Binding-site contacts:
Ligand atom C8 contacts residue ASN199 of chain 1.C at 3.9 Å.
Ligand atom C1 contacts residue ASN72 of chain 1.C at 4.5 Å.
Ligand atom O4 contacts residue ARG226 of chain 1.C at 4.4 Å.
Ligand atom C4 contacts residue ARG226 of chain 1.C at 4.1 Å.
Ligand atom C2 contacts residue ASN199 of chain 1.C at 2.5 Å.
Ligand atom C5 contacts residue ASN199 of chain 1.C at 3.7 Å.
Ligand atom O7 contacts residue VAL195 of chain 1.C at 3.4 Å.
Ligand atom N2 contacts residue ASN199 of chain 1.C at 2.9 Å (h-bond).
Ligand atom C6 contacts residue THR201 of chain 1.C at 4.1 Å.
Ligand atom C2 contacts residue ARG226 of chain 1.C at 4.1 Å.
Ligand atom N2 contacts residue VAL195 of chain 1.C at 4.3 Å.
Ligand atom C1 contacts residue ARG226 of chain 1.C at 3.5 Å.
Ligand atom C1 contacts residue ASN199 of chain 1.C at 1.4 Å.
Ligand atom O7 contacts residue ASN199 of chain 1.C at 4.5 Å.
Ligand atom C5 contacts residue ARG226 of chain 1.C at 3.4 Å.
Ligand atom C3 contacts residue ARG226 of chain 1.C at 3.8 Å.
Ligand atom N2 contacts residue ARG226 of chain 1.C at 4.4 Å.
Ligand atom O5 contacts residue THR201 of chain 1.C at 4.0 Å.
Ligand atom C7 contacts residue VAL195 of chain 1.C at 4.2 Å (hydrophobic).
Ligand atom C4 contacts residue ASN199 of chain 1.C at 4.2 Å.
Ligand atom C7 contacts residue ASN199 of chain 1.C at 3.6 Å.
Ligand atom C3 contacts residue ASN199 of chain 1.C at 3.8 Å.
Ligand atom O5 contacts residue ASN199 of chain 1.C at 2.4 Å (h-bond).
Ligand atom O5 contacts residue ARG226 of chain 1.C at 3.8 Å.

Sequence of chain 1.C:
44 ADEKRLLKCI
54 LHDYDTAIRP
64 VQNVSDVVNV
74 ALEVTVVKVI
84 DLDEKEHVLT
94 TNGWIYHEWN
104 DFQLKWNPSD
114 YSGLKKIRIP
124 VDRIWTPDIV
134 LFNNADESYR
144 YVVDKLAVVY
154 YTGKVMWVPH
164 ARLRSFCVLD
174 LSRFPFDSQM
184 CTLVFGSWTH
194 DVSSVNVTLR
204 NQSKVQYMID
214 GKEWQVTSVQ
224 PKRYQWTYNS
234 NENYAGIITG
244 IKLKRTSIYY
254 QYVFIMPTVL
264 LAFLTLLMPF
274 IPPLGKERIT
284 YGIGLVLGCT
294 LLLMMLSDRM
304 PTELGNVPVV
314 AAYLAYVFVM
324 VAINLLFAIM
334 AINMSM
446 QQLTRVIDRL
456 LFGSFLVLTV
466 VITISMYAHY

A protein and the small-molecule ligand that binds it are described below.
Small molecule (SMILES): CC(=O)N[C@@H]1[C@@H](O)[C@H](O)[C@@H](CO)O[C@H]1O